Sequence of chain 1.A:
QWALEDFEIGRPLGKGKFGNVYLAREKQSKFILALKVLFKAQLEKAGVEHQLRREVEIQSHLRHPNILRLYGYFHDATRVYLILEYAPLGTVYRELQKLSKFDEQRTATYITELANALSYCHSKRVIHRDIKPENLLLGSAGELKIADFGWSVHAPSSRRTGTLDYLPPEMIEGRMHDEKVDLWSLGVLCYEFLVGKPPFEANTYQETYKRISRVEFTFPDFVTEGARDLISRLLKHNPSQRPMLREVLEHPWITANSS

A small-molecule ligand and the protein it binds are described below.
Small molecule (SMILES): O=C(O)[C@@H]1CCCC[C@H]1C(=O)O

Binding-site contacts:
Ligand atom O contacts residue GLU58 of chain 1.A at 2.5 Å (salt-bridge).
Ligand atom C5 contacts residue GLY153 of chain 1.A at 3.2 Å.
Ligand atom O3 contacts residue ADP1 of chain 1.C at 3.7 Å.
Ligand atom C5 contacts residue VAL51 of chain 1.A at 4.0 Å (hydrophobic).
Ligand atom C1 contacts residue PHE21 of chain 1.A at 3.7 Å (hydrophobic).
Ligand atom O3 contacts residue TRP154 of chain 1.A at 3.9 Å.
Ligand atom C6 contacts residue VAL51 of chain 1.A at 3.6 Å (hydrophobic).
Ligand atom C contacts residue ADP1 of chain 1.C at 3.8 Å.
Ligand atom C6 contacts residue GLN54 of chain 1.A at 4.2 Å.
Ligand atom O1 contacts residue ADP1 of chain 1.C at 3.7 Å.
Ligand atom C contacts residue LYS39 of chain 1.A at 3.8 Å.
Ligand atom C1 contacts residue GLU58 of chain 1.A at 3.9 Å.
Ligand atom C6 contacts residue LEU55 of chain 1.A at 4.0 Å (hydrophobic).
Ligand atom O contacts residue ADP1 of chain 1.C at 3.8 Å.
Ligand atom C3 contacts residue ADP1 of chain 1.C at 3.4 Å.
Ligand atom O2 contacts residue ASP151 of chain 1.A at 3.1 Å (salt-bridge).
Ligand atom O3 contacts residue MG1 of chain 1.E at 3.4 Å.
Ligand atom C7 contacts residue GLU58 of chain 1.A at 3.6 Å.
Ligand atom C4 contacts residue TRP154 of chain 1.A at 3.6 Å (hydrophobic).
Ligand atom C3 contacts residue MG1 of chain 1.E at 3.0 Å.
Ligand atom O1 contacts residue LEU41 of chain 1.A at 3.1 Å.
Ligand atom C3 contacts residue GLY153 of chain 1.A at 4.0 Å.
Ligand atom O2 contacts residue MG1 of chain 1.E at 1.9 Å.
Ligand atom O2 contacts residue ADP1 of chain 1.C at 2.6 Å (h-bond).
Ligand atom O contacts residue LYS39 of chain 1.A at 3.0 Å (salt-bridge).
Ligand atom O1 contacts residue PHE21 of chain 1.A at 3.4 Å.
Ligand atom O3 contacts residue LYS20 of chain 1.A at 3.6 Å.
Ligand atom C3 contacts residue TRP154 of chain 1.A at 4.1 Å (hydrophobic).
Ligand atom C contacts residue LEU41 of chain 1.A at 3.5 Å (hydrophobic).
Ligand atom O3 contacts residue PHE21 of chain 1.A at 4.1 Å.
Ligand atom O2 contacts residue GLY153 of chain 1.A at 3.3 Å.
Ligand atom C2 contacts residue GLY153 of chain 1.A at 3.6 Å.
Ligand atom C contacts residue PHE21 of chain 1.A at 4.1 Å (hydrophobic).
Ligand atom C5 contacts residue GLN54 of chain 1.A at 3.4 Å.
Ligand atom C4 contacts residue PHE21 of chain 1.A at 4.2 Å (hydrophobic).
Ligand atom C4 contacts residue GLY153 of chain 1.A at 3.6 Å.
Ligand atom C contacts residue GLU58 of chain 1.A at 3.5 Å.
Ligand atom C7 contacts residue LEU55 of chain 1.A at 4.1 Å (hydrophobic).
Ligand atom O1 contacts residue LYS39 of chain 1.A at 4.0 Å.
Ligand atom O contacts residue LEU41 of chain 1.A at 3.7 Å.